Sequence of chain 2.L:
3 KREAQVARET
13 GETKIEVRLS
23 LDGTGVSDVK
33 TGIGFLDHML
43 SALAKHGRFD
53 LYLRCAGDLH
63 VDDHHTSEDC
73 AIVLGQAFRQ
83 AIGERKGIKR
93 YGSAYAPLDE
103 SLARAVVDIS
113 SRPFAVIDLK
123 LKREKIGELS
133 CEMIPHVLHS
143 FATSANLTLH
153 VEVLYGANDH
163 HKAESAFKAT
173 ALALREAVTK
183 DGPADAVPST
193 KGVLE

Sequence of chain 2.I:
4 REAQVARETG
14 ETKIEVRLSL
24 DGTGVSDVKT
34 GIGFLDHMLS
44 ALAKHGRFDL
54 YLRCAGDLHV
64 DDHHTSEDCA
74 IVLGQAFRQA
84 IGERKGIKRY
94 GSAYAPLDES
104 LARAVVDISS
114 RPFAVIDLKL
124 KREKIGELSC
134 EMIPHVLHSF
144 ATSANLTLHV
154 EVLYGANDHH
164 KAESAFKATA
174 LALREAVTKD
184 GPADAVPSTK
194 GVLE

Binding-site contacts:
Ligand atom O10 contacts residue LYS193 of chain 2.I at 2.6 Å (salt-bridge).
Ligand atom C5 contacts residue HIS67 of chain 1.I at 3.8 Å.
Ligand atom P9 contacts residue ARG114 of chain 2.I at 3.7 Å.
Ligand atom O12 contacts residue SER191 of chain 2.I at 2.5 Å (h-bond).
Ligand atom C6 contacts residue MN1 of chain 2.TA at 3.7 Å.
Ligand atom C5 contacts residue HIS66 of chain 1.I at 3.2 Å.
Ligand atom N4 contacts residue GLU70 of chain 1.I at 3.2 Å (salt-bridge).
Ligand atom C3 contacts residue GLU70 of chain 1.I at 3.3 Å.
Ligand atom O13 contacts residue HIS40 of chain 2.L at 3.1 Å (h-bond).
Ligand atom N1 contacts residue MN1 of chain 2.TA at 2.3 Å.
Ligand atom N4 contacts residue MN1 of chain 2.UA at 2.3 Å.
Ligand atom N2 contacts residue HIS67 of chain 1.I at 3.7 Å.
Ligand atom C8 contacts residue THR192 of chain 2.I at 3.7 Å.
Ligand atom O13 contacts residue GLU166 of chain 2.L at 2.9 Å (salt-bridge).
Ligand atom N4 contacts residue HIS66 of chain 1.I at 3.0 Å (h-bond).
Ligand atom O11 contacts residue LYS170 of chain 2.L at 2.6 Å (salt-bridge).
Ligand atom N2 contacts residue MN1 of chain 2.TA at 3.4 Å.
Ligand atom N1 contacts residue GLU166 of chain 2.L at 3.3 Å (salt-bridge).
Ligand atom O12 contacts residue ARG92 of chain 2.I at 2.8 Å (salt-bridge).
Ligand atom N1 contacts residue HIS67 of chain 1.I at 3.0 Å (h-bond).
Ligand atom C6 contacts residue GLU14 of chain 1.I at 3.6 Å.
Ligand atom C8 contacts residue GLU166 of chain 2.L at 3.7 Å.
Ligand atom C5 contacts residue MN1 of chain 2.UA at 3.4 Å.
Ligand atom C5 contacts residue MN1 of chain 2.TA at 3.2 Å.
Ligand atom C7 contacts residue MN1 of chain 2.TA at 3.3 Å.
Ligand atom C8 contacts residue GLU14 of chain 1.I at 3.6 Å.
Ligand atom C5 contacts residue HIS162 of chain 2.L at 3.4 Å.
Ligand atom O13 contacts residue MN1 of chain 2.TA at 2.2 Å.
Ligand atom O11 contacts residue ARG92 of chain 2.I at 2.9 Å (salt-bridge).
Ligand atom N1 contacts residue HIS162 of chain 2.L at 3.4 Å (h-bond).
Ligand atom C3 contacts residue MN1 of chain 2.UA at 3.1 Å.
Ligand atom O11 contacts residue ARG114 of chain 2.I at 3.0 Å (salt-bridge).
Ligand atom O13 contacts residue HIS67 of chain 1.I at 3.1 Å (h-bond).
Ligand atom P9 contacts residue SER191 of chain 2.I at 3.7 Å.
Ligand atom O10 contacts residue ARG114 of chain 2.I at 2.7 Å (salt-bridge).
Ligand atom C7 contacts residue GLU14 of chain 1.I at 3.6 Å.
Ligand atom C7 contacts residue GLU166 of chain 2.L at 3.0 Å.
Ligand atom O13 contacts residue GLU14 of chain 1.I at 3.1 Å (salt-bridge).
Ligand atom N4 contacts residue HIS163 of chain 2.L at 3.3 Å (h-bond).
Ligand atom P9 contacts residue ARG92 of chain 2.I at 3.8 Å.

Sequence of chain 1.I:
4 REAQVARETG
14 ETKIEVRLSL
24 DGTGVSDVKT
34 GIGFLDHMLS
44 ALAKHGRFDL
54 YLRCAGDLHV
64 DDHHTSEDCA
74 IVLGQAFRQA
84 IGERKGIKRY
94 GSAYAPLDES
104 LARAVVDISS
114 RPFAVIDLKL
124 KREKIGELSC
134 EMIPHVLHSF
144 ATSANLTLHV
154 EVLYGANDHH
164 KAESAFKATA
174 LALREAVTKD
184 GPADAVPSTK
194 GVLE

The small molecule below binds the protein below.
Small molecule (SMILES): O=P(O)(O)C[C@H](O)Cn1cncn1